Sequence of chain 1.B:
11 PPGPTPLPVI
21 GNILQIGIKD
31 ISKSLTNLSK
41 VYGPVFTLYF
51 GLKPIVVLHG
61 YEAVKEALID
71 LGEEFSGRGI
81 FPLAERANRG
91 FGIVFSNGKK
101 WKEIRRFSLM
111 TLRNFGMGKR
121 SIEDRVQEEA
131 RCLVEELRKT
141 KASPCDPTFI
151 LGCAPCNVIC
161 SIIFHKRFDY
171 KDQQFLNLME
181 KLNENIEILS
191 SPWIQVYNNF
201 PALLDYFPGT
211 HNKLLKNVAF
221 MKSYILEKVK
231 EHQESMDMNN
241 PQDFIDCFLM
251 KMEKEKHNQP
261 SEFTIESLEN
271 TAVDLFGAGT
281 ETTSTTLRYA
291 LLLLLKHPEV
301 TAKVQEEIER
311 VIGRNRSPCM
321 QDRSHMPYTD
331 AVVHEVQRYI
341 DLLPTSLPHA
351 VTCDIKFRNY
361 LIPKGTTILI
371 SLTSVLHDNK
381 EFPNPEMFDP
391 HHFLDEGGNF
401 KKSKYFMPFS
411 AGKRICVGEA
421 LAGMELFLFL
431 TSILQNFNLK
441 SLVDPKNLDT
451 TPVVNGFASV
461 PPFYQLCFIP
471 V

Binding-site contacts:
Ligand atom C19 contacts residue ARG78 of chain 1.B at 3.5 Å.
Ligand atom C22 contacts residue PRO348 of chain 1.B at 3.5 Å (hydrophobic).
Ligand atom O23 contacts residue PRO348 of chain 1.B at 3.4 Å.
Ligand atom C19 contacts residue GLY79 of chain 1.B at 3.4 Å.
Ligand atom O23 contacts residue PHE81 of chain 1.B at 2.8 Å (h-bond).
Ligand atom C7 contacts residue PRO348 of chain 1.B at 3.7 Å (hydrophobic).
Ligand atom O23 contacts residue ILE80 of chain 1.B at 3.8 Å.
Ligand atom O3 contacts residue PHE81 of chain 1.B at 3.5 Å.
Ligand atom C1 contacts residue LEU83 of chain 1.B at 3.6 Å (hydrophobic).
Ligand atom C2 contacts residue ASN198 of chain 1.B at 3.5 Å.
Ligand atom O21 contacts residue GLY79 of chain 1.B at 3.2 Å (h-bond).
Ligand atom C22 contacts residue PHE81 of chain 1.B at 3.6 Å (hydrophobic).
Ligand atom C7 contacts residue PHE457 of chain 1.B at 3.6 Å (hydrophobic).
Ligand atom O21 contacts residue ILE80 of chain 1.B at 3.6 Å.
Ligand atom C8 contacts residue PHE457 of chain 1.B at 3.5 Å (hydrophobic).
Ligand atom C17 contacts residue VAL94 of chain 1.B at 3.2 Å (hydrophobic).
Ligand atom O21 contacts residue PHE81 of chain 1.B at 3.7 Å.
Ligand atom C8 contacts residue PRO348 of chain 1.B at 3.7 Å (hydrophobic).
Ligand atom O3 contacts residue ASN198 of chain 1.B at 3.2 Å (h-bond).
Ligand atom C10 contacts residue PRO348 of chain 1.B at 3.7 Å (hydrophobic).
Ligand atom O3 contacts residue ALA84 of chain 1.B at 2.9 Å (h-bond).
Ligand atom C11 contacts residue PRO348 of chain 1.B at 3.7 Å (hydrophobic).
Ligand atom C18 contacts residue PHE95 of chain 1.B at 3.5 Å (hydrophobic).
Ligand atom C20 contacts residue GLY79 of chain 1.B at 3.7 Å.
Ligand atom C9 contacts residue THR345 of chain 1.B at 3.1 Å.
Ligand atom C10 contacts residue THR345 of chain 1.B at 3.8 Å.
Ligand atom C9 contacts residue PRO348 of chain 1.B at 3.8 Å (hydrophobic).
Ligand atom C10 contacts residue PHE457 of chain 1.B at 3.7 Å (hydrophobic).
Ligand atom C17 contacts residue PHE95 of chain 1.B at 3.7 Å (hydrophobic).
Ligand atom C7 contacts residue PHE81 of chain 1.B at 3.5 Å (hydrophobic).
Ligand atom C4 contacts residue PHE81 of chain 1.B at 3.6 Å (hydrophobic).
Ligand atom C18 contacts residue VAL94 of chain 1.B at 3.5 Å (hydrophobic).
Ligand atom O3 contacts residue LEU83 of chain 1.B at 3.4 Å.
Ligand atom C8 contacts residue PHE81 of chain 1.B at 3.8 Å (hydrophobic).
Ligand atom C2 contacts residue ALA84 of chain 1.B at 3.8 Å (hydrophobic).
Ligand atom C10 contacts residue SER346 of chain 1.B at 3.4 Å.
Ligand atom C9 contacts residue PHE457 of chain 1.B at 3.5 Å (hydrophobic).
Ligand atom C18 contacts residue ARG78 of chain 1.B at 3.5 Å.
Ligand atom C4 contacts residue ASN198 of chain 1.B at 3.5 Å.
Ligand atom O21 contacts residue PRO348 of chain 1.B at 3.6 Å.

A small-molecule ligand and the protein it binds are described below.
Small molecule (SMILES): CC(=O)C[C@@H](c1ccccc1)c1c(O)c2ccccc2oc1=O